This protein binds this small molecule.
Small molecule (SMILES): CC(=O)N[C@H]1[C@H]([C@H](O)[C@H](O)CO)O[C@@](O[C@H](CO)[C@@H](O)[C@@H]2O[C@@H](C(=O)O)C[C@H](O)[C@H]2NC(C)=O)(C(=O)O)C[C@@H]1O

Sequence of chain 11.A:
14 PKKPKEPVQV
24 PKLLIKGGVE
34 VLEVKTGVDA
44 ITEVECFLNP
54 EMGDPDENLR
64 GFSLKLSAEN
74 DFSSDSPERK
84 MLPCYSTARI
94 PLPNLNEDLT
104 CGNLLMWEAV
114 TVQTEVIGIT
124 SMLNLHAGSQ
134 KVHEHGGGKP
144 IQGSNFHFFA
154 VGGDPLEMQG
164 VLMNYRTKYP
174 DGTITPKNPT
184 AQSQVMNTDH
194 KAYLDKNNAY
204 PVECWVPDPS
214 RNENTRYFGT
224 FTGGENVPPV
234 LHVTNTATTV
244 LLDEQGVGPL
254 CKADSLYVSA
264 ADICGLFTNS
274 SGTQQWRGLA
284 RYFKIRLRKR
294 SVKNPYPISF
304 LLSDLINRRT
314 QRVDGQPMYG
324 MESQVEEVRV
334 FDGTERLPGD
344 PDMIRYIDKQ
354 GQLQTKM

Binding-site contacts:
Ligand atom N5 contacts residue ASN272 of chain 11.E at 3.2 Å (h-bond).
Ligand atom O9 contacts residue GLN278 of chain 11.E at 4.0 Å.
Ligand atom O10 contacts residue PHE75 of chain 11.A at 3.9 Å.
Ligand atom C6 contacts residue ASN272 of chain 11.E at 3.7 Å.
Ligand atom C8 contacts residue GLN278 of chain 11.E at 3.7 Å.
Ligand atom O8 contacts residue ASN272 of chain 11.E at 3.5 Å (h-bond).
Ligand atom O9 contacts residue LYS68 of chain 11.E at 2.9 Å (salt-bridge).
Ligand atom O1B contacts residue SER274 of chain 11.E at 3.3 Å (h-bond).
Ligand atom O1A contacts residue ASN272 of chain 11.E at 3.6 Å.
Ligand atom O1B contacts residue THR276 of chain 11.E at 3.4 Å (h-bond).
Ligand atom C11 contacts residue LEU62 of chain 11.E at 3.5 Å (hydrophobic).
Ligand atom C1 contacts residue LYS68 of chain 11.E at 3.8 Å.
Ligand atom C1 contacts residue THR276 of chain 11.E at 3.3 Å.
Ligand atom O1A contacts residue THR276 of chain 11.E at 2.6 Å (h-bond).
Ligand atom C9 contacts residue LYS68 of chain 11.E at 3.8 Å.
Ligand atom C11 contacts residue PHE75 of chain 11.A at 3.5 Å (hydrophobic).
Ligand atom N5 contacts residue LEU62 of chain 11.E at 3.9 Å.
Ligand atom C11 contacts residue PHE65 of chain 11.E at 3.7 Å (hydrophobic).
Ligand atom O8 contacts residue THR276 of chain 11.E at 4.0 Å.
Ligand atom O9 contacts residue LEU67 of chain 11.E at 3.1 Å.
Ligand atom C11 contacts residue GLN278 of chain 11.E at 3.5 Å.
Ligand atom C7 contacts residue GLN278 of chain 11.E at 3.9 Å.
Ligand atom O8 contacts residue LYS68 of chain 11.E at 3.3 Å.
Ligand atom N5 contacts residue GLN278 of chain 11.E at 3.7 Å.
Ligand atom O7 contacts residue LEU62 of chain 11.E at 3.3 Å.
Ligand atom O10 contacts residue LEU62 of chain 11.E at 2.8 Å.
Ligand atom C6 contacts residue LYS68 of chain 11.E at 4.0 Å.
Ligand atom O8 contacts residue GLN278 of chain 11.E at 3.5 Å (h-bond).
Ligand atom C9 contacts residue LEU67 of chain 11.E at 4.0 Å (hydrophobic).
Ligand atom O1A contacts residue LYS68 of chain 11.E at 3.8 Å.
Ligand atom C11 contacts residue ASN272 of chain 11.E at 3.5 Å.
Ligand atom C11 contacts residue HIS138 of chain 11.D at 3.5 Å.
Ligand atom C10 contacts residue LEU62 of chain 11.E at 3.1 Å (hydrophobic).
Ligand atom C10 contacts residue GLN278 of chain 11.E at 4.0 Å.
Ligand atom C11 contacts residue PHE270 of chain 11.E at 3.9 Å (hydrophobic).
Ligand atom C11 contacts residue THR276 of chain 11.E at 3.4 Å.
Ligand atom O1B contacts residue LYS68 of chain 11.E at 3.1 Å.
Ligand atom C10 contacts residue ASN272 of chain 11.E at 3.9 Å.
Ligand atom C9 contacts residue GLN278 of chain 11.E at 3.3 Å.
Ligand atom C7 contacts residue LEU62 of chain 11.E at 3.8 Å (hydrophobic).

Sequence of chain 11.E:
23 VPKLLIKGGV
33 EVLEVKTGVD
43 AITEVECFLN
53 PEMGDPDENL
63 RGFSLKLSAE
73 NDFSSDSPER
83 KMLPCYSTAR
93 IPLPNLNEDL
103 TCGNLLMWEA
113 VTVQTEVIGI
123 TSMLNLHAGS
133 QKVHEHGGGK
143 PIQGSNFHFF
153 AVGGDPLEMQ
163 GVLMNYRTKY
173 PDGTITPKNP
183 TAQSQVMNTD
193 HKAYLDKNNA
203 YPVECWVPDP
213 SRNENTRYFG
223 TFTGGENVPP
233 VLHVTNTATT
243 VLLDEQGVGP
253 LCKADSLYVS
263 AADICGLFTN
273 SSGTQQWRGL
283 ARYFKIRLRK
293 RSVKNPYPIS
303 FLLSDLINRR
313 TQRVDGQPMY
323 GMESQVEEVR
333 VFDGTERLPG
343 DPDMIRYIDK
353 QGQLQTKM

Sequence of chain 11.D:
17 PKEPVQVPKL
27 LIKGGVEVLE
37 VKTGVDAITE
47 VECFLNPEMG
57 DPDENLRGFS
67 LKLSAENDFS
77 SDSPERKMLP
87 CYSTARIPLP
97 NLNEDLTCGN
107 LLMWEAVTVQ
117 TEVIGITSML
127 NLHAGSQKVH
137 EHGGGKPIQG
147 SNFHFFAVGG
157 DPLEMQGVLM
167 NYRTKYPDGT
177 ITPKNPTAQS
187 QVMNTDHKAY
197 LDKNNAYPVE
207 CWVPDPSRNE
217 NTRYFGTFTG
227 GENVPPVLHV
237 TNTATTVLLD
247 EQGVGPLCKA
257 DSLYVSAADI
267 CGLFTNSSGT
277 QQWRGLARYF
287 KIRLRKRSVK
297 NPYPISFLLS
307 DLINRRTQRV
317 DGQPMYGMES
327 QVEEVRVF